Binding-site contacts:
Ligand atom O7 contacts residue GLY150 of chain 51.A at 3.4 Å (h-bond).
Ligand atom O7 contacts residue ASN154 of chain 51.A at 3.3 Å (h-bond).
Ligand atom O5 contacts residue THR156 of chain 51.A at 4.2 Å.
Ligand atom N2 contacts residue ASN154 of chain 51.A at 3.8 Å.
Ligand atom C2 contacts residue THR156 of chain 51.A at 3.9 Å.
Ligand atom C1 contacts residue THR156 of chain 51.A at 3.4 Å.
Ligand atom C5 contacts residue THR156 of chain 51.A at 4.3 Å.
Ligand atom C1 contacts residue ASN154 of chain 51.A at 3.0 Å.
Ligand atom N2 contacts residue THR156 of chain 51.A at 3.8 Å.
Ligand atom C3 contacts residue THR156 of chain 51.A at 4.0 Å.
Ligand atom O5 contacts residue ASN154 of chain 51.A at 4.0 Å.
Ligand atom C2 contacts residue ASN154 of chain 51.A at 4.0 Å.
Ligand atom C7 contacts residue GLY150 of chain 51.A at 4.3 Å.
Ligand atom C1 contacts residue MET151 of chain 51.A at 4.4 Å (hydrophobic).
Ligand atom C7 contacts residue ASN154 of chain 51.A at 3.5 Å.
Ligand atom C8 contacts residue ASN154 of chain 51.A at 3.9 Å.

This protein binds this small molecule.
Small molecule (SMILES): CC(=O)N[C@H]1[C@H](O[C@H]2[C@H](O)[C@@H](NC(C)=O)CO[C@@H]2CO)O[C@H](CO)[C@@H](O)[C@@H]1O

Sequence of chain 51.A:
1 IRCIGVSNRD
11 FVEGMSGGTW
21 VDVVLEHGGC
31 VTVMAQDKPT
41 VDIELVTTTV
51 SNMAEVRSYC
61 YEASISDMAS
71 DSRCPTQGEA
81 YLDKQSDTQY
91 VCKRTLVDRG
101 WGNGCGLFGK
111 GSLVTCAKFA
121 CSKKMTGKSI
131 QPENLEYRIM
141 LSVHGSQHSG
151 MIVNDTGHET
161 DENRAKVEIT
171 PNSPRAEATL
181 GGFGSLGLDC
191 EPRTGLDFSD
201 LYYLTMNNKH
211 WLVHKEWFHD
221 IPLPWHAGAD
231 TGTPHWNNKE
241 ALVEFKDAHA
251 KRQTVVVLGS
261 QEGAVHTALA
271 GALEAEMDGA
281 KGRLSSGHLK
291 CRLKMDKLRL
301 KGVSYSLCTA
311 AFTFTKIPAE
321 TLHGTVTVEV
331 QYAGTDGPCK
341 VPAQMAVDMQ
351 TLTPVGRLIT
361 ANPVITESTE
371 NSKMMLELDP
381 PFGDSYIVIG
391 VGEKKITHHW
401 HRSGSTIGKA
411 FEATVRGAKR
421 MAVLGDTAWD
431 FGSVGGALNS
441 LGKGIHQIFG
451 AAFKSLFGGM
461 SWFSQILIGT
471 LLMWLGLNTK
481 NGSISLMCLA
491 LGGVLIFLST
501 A